Binding-site contacts:
Ligand atom O7 contacts residue HIS178 of chain 1.C at 3.1 Å (h-bond).
Ligand atom C4 contacts residue ASN86 of chain 1.C at 4.3 Å.
Ligand atom C7 contacts residue ASN86 of chain 1.C at 4.0 Å.
Ligand atom C1 contacts residue ASN86 of chain 1.C at 1.5 Å.
Ligand atom C8 contacts residue GLN64 of chain 1.C at 4.0 Å.
Ligand atom N2 contacts residue GLN64 of chain 1.C at 3.1 Å (h-bond).
Ligand atom C3 contacts residue GLN64 of chain 1.C at 4.1 Å.
Ligand atom O5 contacts residue ASN86 of chain 1.C at 2.5 Å (h-bond).
Ligand atom C3 contacts residue ASN86 of chain 1.C at 3.9 Å.
Ligand atom C7 contacts residue HIS178 of chain 1.C at 3.6 Å.
Ligand atom N2 contacts residue ASN86 of chain 1.C at 2.9 Å (h-bond).
Ligand atom C7 contacts residue GLN64 of chain 1.C at 3.9 Å.
Ligand atom C2 contacts residue GLN64 of chain 1.C at 3.8 Å.
Ligand atom C5 contacts residue ASN86 of chain 1.C at 3.7 Å.
Ligand atom C2 contacts residue ASN86 of chain 1.C at 2.5 Å.
Ligand atom C1 contacts residue GLN64 of chain 1.C at 3.7 Å.
Ligand atom O5 contacts residue GLN64 of chain 1.C at 4.5 Å.
Ligand atom C8 contacts residue HIS178 of chain 1.C at 3.7 Å.
Ligand atom C8 contacts residue ASN86 of chain 1.C at 4.2 Å.

Sequence of chain 1.C:
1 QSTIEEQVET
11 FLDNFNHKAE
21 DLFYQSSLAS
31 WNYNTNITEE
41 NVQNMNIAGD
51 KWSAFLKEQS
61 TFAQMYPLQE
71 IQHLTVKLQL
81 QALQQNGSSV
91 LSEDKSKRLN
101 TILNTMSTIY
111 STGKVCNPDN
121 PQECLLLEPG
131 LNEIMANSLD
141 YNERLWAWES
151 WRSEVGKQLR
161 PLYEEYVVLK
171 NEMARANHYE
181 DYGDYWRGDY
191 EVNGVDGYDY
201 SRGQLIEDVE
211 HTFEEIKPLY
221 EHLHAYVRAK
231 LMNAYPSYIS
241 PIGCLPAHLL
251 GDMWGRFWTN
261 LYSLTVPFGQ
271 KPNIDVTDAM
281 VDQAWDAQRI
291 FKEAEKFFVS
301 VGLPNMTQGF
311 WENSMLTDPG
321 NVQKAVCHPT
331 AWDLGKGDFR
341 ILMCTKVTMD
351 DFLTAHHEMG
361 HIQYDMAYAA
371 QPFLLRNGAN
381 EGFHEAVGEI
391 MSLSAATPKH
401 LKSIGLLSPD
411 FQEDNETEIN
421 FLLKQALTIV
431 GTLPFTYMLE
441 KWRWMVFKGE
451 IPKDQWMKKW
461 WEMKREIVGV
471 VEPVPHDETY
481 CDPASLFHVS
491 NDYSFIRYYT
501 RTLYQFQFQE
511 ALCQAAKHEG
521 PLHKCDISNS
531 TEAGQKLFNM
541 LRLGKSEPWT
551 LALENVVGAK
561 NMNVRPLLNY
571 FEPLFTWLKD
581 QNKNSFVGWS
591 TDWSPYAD

The small molecule below binds the protein below.
Small molecule (SMILES): CC(=O)N[C@@H]1[C@@H](O)[C@H](O)[C@@H](CO)O[C@H]1O